This protein binds this small molecule.
Small molecule (SMILES): CC(=O)N[C@@H]1[C@@H](O)[C@H](O)[C@@H](CO)O[C@H]1O

Sequence of chain 1.E:
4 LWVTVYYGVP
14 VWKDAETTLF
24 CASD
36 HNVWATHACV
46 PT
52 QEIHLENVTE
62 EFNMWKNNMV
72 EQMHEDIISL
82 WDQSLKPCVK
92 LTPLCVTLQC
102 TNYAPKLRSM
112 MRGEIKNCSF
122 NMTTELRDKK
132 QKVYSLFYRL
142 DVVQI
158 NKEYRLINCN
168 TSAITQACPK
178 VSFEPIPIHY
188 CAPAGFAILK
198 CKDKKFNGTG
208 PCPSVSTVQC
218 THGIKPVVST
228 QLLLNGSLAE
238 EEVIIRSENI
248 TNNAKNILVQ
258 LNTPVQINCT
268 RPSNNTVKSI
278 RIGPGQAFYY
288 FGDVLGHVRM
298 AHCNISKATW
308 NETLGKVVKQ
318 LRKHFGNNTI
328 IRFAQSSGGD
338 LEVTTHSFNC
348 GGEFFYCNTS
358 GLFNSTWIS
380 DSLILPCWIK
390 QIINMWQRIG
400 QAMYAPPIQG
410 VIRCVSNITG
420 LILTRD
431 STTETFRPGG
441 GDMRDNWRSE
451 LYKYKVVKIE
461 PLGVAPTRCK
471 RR

Binding-site contacts:
Ligand atom N2 contacts residue ARG278 of chain 1.A at 4.4 Å.
Ligand atom N2 contacts residue ASN167 of chain 1.E at 2.9 Å (h-bond).
Ligand atom C7 contacts residue THR168 of chain 1.E at 4.3 Å.
Ligand atom C1 contacts residue THR168 of chain 1.E at 4.4 Å.
Ligand atom C1 contacts residue ARG162 of chain 1.E at 3.9 Å.
Ligand atom C8 contacts residue ARG278 of chain 1.A at 3.5 Å.
Ligand atom C6 contacts residue ARG162 of chain 1.E at 3.5 Å.
Ligand atom C4 contacts residue ASN167 of chain 1.E at 4.2 Å.
Ligand atom O6 contacts residue ARG162 of chain 1.E at 3.4 Å (salt-bridge).
Ligand atom O5 contacts residue ASN167 of chain 1.E at 2.4 Å (h-bond).
Ligand atom C2 contacts residue ASN167 of chain 1.E at 2.4 Å.
Ligand atom O7 contacts residue ASN167 of chain 1.E at 3.2 Å (h-bond).
Ligand atom C3 contacts residue ASN167 of chain 1.E at 3.8 Å.
Ligand atom C7 contacts residue ARG278 of chain 1.A at 3.3 Å.
Ligand atom O7 contacts residue ARG278 of chain 1.A at 2.5 Å (salt-bridge).
Ligand atom C6 contacts residue VAL144 of chain 1.E at 4.0 Å (hydrophobic).
Ligand atom C5 contacts residue ARG162 of chain 1.E at 3.9 Å.
Ligand atom O6 contacts residue VAL144 of chain 1.E at 4.0 Å.
Ligand atom C7 contacts residue ASN167 of chain 1.E at 3.2 Å.
Ligand atom N2 contacts residue THR168 of chain 1.E at 3.9 Å.
Ligand atom C8 contacts residue ASN167 of chain 1.E at 4.1 Å.
Ligand atom C5 contacts residue ASN167 of chain 1.E at 3.7 Å.
Ligand atom C8 contacts residue THR168 of chain 1.E at 4.1 Å.
Ligand atom C1 contacts residue ASN167 of chain 1.E at 1.4 Å.
Ligand atom O5 contacts residue ARG162 of chain 1.E at 2.9 Å (salt-bridge).

Sequence of chain 1.A:
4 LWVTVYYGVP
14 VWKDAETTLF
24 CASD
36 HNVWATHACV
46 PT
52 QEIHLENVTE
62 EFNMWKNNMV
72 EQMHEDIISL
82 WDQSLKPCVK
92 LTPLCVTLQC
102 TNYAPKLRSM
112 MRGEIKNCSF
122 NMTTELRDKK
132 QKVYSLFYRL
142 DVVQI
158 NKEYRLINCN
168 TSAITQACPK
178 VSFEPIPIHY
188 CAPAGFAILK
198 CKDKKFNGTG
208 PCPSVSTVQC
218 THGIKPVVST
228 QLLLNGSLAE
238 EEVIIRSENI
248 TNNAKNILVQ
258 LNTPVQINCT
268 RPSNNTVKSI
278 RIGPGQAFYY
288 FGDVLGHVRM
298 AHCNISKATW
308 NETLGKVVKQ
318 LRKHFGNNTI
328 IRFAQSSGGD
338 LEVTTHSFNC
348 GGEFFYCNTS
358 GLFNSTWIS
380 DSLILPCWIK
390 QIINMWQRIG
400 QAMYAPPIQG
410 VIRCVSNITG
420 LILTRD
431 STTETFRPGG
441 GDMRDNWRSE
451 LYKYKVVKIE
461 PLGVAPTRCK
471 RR